This protein binds this small molecule.
Small molecule (SMILES): CCC(CC)[C@H](NC(C)=O)[C@@H]1[C@H](O)[C@@H](C(=O)O)C[C@H]1NC(=N)N

Binding-site contacts:
Ligand atom N27 contacts residue TRP97 of chain 3.A at 2.6 Å (h-bond).
Ligand atom O14 contacts residue ASP69 of chain 3.A at 3.8 Å.
Ligand atom C1 contacts residue TYR322 of chain 3.A at 3.2 Å (hydrophobic).
Ligand atom N30 contacts residue GLU37 of chain 3.A at 3.6 Å.
Ligand atom C3 contacts residue TYR322 of chain 3.A at 3.7 Å (hydrophobic).
Ligand atom O8 contacts residue TYR322 of chain 3.A at 3.4 Å.
Ligand atom O7 contacts residue ARG211 of chain 3.A at 3.2 Å (salt-bridge).
Ligand atom C6 contacts residue TYR322 of chain 3.A at 3.1 Å (hydrophobic).
Ligand atom C4 contacts residue ASP69 of chain 3.A at 3.9 Å.
Ligand atom O9 contacts residue ASP69 of chain 3.A at 2.8 Å (salt-bridge).
Ligand atom C26 contacts residue GLU146 of chain 3.A at 3.6 Å.
Ligand atom C26 contacts residue TRP97 of chain 3.A at 3.6 Å (hydrophobic).
Ligand atom C1 contacts residue GLU37 of chain 3.A at 3.4 Å.
Ligand atom N27 contacts residue GLU37 of chain 3.A at 3.7 Å.
Ligand atom O7 contacts residue TYR264 of chain 3.A at 3.3 Å (h-bond).
Ligand atom C39 contacts residue ILE141 of chain 3.A at 3.8 Å (hydrophobic).
Ligand atom O8 contacts residue ARG36 of chain 3.A at 3.0 Å (salt-bridge).
Ligand atom N27 contacts residue GLU146 of chain 3.A at 2.6 Å (salt-bridge).
Ligand atom N25 contacts residue GLU146 of chain 3.A at 3.8 Å.
Ligand atom C2 contacts residue ASP69 of chain 3.A at 3.1 Å.
Ligand atom C36 contacts residue ARG143 of chain 3.A at 3.6 Å.
Ligand atom C26 contacts residue GLU37 of chain 3.A at 3.5 Å.
Ligand atom C5 contacts residue ASP69 of chain 3.A at 3.5 Å.
Ligand atom O7 contacts residue TYR322 of chain 3.A at 3.2 Å (h-bond).
Ligand atom O7 contacts residue ARG288 of chain 3.A at 3.1 Å (salt-bridge).
Ligand atom C4 contacts residue TYR322 of chain 3.A at 3.8 Å (hydrophobic).
Ligand atom C38 contacts residue GLU195 of chain 3.A at 3.5 Å.
Ligand atom C6 contacts residue ARG288 of chain 3.A at 3.6 Å.
Ligand atom N27 contacts residue LEU52 of chain 3.A at 3.7 Å.
Ligand atom C5 contacts residue TYR322 of chain 3.A at 3.5 Å (hydrophobic).
Ligand atom N30 contacts residue ARG74 of chain 3.A at 3.4 Å (salt-bridge).
Ligand atom O8 contacts residue ARG288 of chain 3.A at 2.7 Å (salt-bridge).
Ligand atom N30 contacts residue TRP97 of chain 3.A at 3.7 Å.
Ligand atom C1 contacts residue ARG36 of chain 3.A at 3.6 Å.
Ligand atom C38 contacts residue ARG211 of chain 3.A at 3.5 Å.
Ligand atom N30 contacts residue ASP69 of chain 3.A at 3.1 Å (salt-bridge).
Ligand atom C15 contacts residue TRP97 of chain 3.A at 3.8 Å (hydrophobic).
Ligand atom O14 contacts residue ARG70 of chain 3.A at 3.0 Å (salt-bridge).
Ligand atom C1 contacts residue ASP69 of chain 3.A at 3.2 Å.
Ligand atom N25 contacts residue GLU37 of chain 3.A at 3.7 Å.

Sequence of chain 3.A:
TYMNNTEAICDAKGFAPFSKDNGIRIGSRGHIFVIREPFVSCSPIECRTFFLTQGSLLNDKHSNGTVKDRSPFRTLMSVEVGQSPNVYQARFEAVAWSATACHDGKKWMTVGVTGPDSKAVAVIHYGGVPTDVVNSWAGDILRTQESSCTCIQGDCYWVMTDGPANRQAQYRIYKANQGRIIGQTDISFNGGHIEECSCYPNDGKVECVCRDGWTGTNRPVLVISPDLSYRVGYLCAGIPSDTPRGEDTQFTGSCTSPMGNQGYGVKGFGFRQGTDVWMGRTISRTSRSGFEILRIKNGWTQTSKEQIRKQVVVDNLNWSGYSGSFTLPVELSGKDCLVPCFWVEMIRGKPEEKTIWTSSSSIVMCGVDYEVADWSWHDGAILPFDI